Sequence of chain 1.B:
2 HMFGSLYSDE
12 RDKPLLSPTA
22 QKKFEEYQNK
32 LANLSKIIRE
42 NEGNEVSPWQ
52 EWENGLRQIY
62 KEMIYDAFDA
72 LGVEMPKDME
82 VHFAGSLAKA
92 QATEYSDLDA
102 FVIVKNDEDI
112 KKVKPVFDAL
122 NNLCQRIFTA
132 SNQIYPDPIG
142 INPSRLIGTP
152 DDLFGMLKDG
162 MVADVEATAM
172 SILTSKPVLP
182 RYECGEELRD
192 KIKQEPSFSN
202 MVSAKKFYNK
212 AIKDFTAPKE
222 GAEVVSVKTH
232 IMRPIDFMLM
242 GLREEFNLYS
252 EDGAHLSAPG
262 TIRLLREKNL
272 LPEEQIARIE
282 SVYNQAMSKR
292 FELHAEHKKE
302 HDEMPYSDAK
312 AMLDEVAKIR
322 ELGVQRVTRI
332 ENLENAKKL

The protein below binds the small molecule below.
Small molecule (SMILES): CC(=O)NCc1cn([C@@H]2O[C@H](COP(=O)(O)O)[C@@H](O)[C@H]2O)nn1

Sequence of chain 1.A:
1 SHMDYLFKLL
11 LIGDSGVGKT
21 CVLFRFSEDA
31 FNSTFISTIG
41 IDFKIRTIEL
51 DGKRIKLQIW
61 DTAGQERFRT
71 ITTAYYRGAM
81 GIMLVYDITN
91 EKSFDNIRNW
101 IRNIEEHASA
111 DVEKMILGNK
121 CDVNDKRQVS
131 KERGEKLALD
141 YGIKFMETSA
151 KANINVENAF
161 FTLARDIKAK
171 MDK

Binding-site contacts:
Ligand atom C18 contacts residue TYR75 of chain 1.A at 3.8 Å (hydrophobic).
Ligand atom O35 contacts residue ASP79 of chain 1.B at 3.5 Å (salt-bridge).
Ligand atom N28 contacts residue GLU81 of chain 1.B at 3.4 Å (salt-bridge).
Ligand atom C33 contacts residue CYS185 of chain 1.B at 2.3 Å (hydrophobic).
Ligand atom P14 contacts residue PRO181 of chain 1.B at 3.9 Å.
Ligand atom C18 contacts residue LYS78 of chain 1.B at 4.0 Å.
Ligand atom C21 contacts residue PRO181 of chain 1.B at 3.5 Å (hydrophobic).
Ligand atom N27 contacts residue ARG182 of chain 1.B at 3.4 Å.
Ligand atom N28 contacts residue ARG182 of chain 1.B at 3.7 Å.
Ligand atom O1 contacts residue TYR75 of chain 1.A at 2.3 Å (h-bond).
Ligand atom N28 contacts residue TYR183 of chain 1.B at 4.0 Å.
Ligand atom N32 contacts residue CYS185 of chain 1.B at 3.0 Å (h-bond).
Ligand atom C56 contacts residue CYS185 of chain 1.B at 1.6 Å (hydrophobic).
Ligand atom O35 contacts residue CYS185 of chain 1.B at 2.9 Å (h-bond).
Ligand atom O15 contacts residue TYR75 of chain 1.A at 2.6 Å (h-bond).
Ligand atom C30 contacts residue GLU184 of chain 1.B at 4.1 Å.
Ligand atom O15 contacts residue ARG182 of chain 1.B at 3.0 Å (salt-bridge).
Ligand atom P14 contacts residue TYR75 of chain 1.A at 1.5 Å.
Ligand atom C31 contacts residue GLU184 of chain 1.B at 4.0 Å.
Ligand atom N32 contacts residue GLU81 of chain 1.B at 3.0 Å (salt-bridge).
Ligand atom C56 contacts residue ASP79 of chain 1.B at 3.3 Å.
Ligand atom C20 contacts residue PRO181 of chain 1.B at 3.5 Å (hydrophobic).
Ligand atom P14 contacts residue ARG182 of chain 1.B at 3.8 Å.
Ligand atom O24 contacts residue PRO181 of chain 1.B at 3.8 Å.
Ligand atom O17 contacts residue TYR75 of chain 1.A at 2.5 Å (h-bond).
Ligand atom C56 contacts residue GLU81 of chain 1.B at 3.5 Å.
Ligand atom C20 contacts residue TYR75 of chain 1.A at 4.1 Å (hydrophobic).
Ligand atom O35 contacts residue LYS106 of chain 1.B at 3.1 Å.
Ligand atom C18 contacts residue ARG182 of chain 1.B at 4.0 Å.
Ligand atom C33 contacts residue ASP79 of chain 1.B at 3.4 Å.
Ligand atom C29 contacts residue GLU81 of chain 1.B at 4.1 Å.
Ligand atom O15 contacts residue LYS78 of chain 1.B at 3.3 Å (salt-bridge).
Ligand atom C29 contacts residue GLU184 of chain 1.B at 3.9 Å.
Ligand atom O1 contacts residue ARG182 of chain 1.B at 2.6 Å (salt-bridge).
Ligand atom O24 contacts residue TYR75 of chain 1.A at 3.5 Å.
Ligand atom C33 contacts residue GLU81 of chain 1.B at 3.8 Å.
Ligand atom C31 contacts residue GLU81 of chain 1.B at 4.0 Å.
Ligand atom C20 contacts residue ARG182 of chain 1.B at 4.1 Å.
Ligand atom O1 contacts residue PRO181 of chain 1.B at 3.2 Å.
Ligand atom O25 contacts residue PRO181 of chain 1.B at 3.9 Å.